Sequence of chain 1.B:
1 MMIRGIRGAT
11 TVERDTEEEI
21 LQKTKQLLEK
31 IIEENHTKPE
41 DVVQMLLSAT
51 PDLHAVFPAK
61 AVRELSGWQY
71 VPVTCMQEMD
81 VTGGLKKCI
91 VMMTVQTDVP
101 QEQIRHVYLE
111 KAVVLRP

Sequence of chain 1.C:
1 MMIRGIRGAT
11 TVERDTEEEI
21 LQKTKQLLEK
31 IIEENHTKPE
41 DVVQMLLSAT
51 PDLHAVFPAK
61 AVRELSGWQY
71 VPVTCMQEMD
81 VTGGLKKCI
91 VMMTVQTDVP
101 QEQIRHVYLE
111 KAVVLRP

Binding-site contacts:
Ligand atom C5 contacts residue ISJ1 of chain 1.J at 1.1 Å.
Ligand atom C3 contacts residue THR74 of chain 1.B at 3.4 Å.
Ligand atom O1' contacts residue ISJ1 of chain 1.J at 1.1 Å (h-bond).
Ligand atom C1 contacts residue ISJ1 of chain 1.J at 0.6 Å.
Ligand atom O4 contacts residue ISJ1 of chain 1.J at 0.7 Å (h-bond).
Ligand atom O'L contacts residue ARG7 of chain 1.C at 2.7 Å (salt-bridge).
Ligand atom O'M contacts residue ISJ1 of chain 1.J at 0.8 Å (h-bond).
Ligand atom C3 contacts residue ISJ1 of chain 1.J at 0.1 Å.
Ligand atom O4 contacts residue GLU78 of chain 1.C at 2.7 Å (salt-bridge).
Ligand atom C4 contacts residue GLU78 of chain 1.C at 3.5 Å.
Ligand atom C2' contacts residue ARG7 of chain 1.C at 3.5 Å.
Ligand atom C1' contacts residue ISJ1 of chain 1.J at 0.3 Å.
Ligand atom C7 contacts residue ALA59 of chain 1.B at 3.5 Å (hydrophobic).
Ligand atom O4 contacts residue CYS75 of chain 1.B at 2.8 Å (h-bond).
Ligand atom O1' contacts residue LEU115 of chain 1.C at 3.3 Å.
Ligand atom C7 contacts residue ARG63 of chain 1.B at 3.3 Å.
Ligand atom O'L contacts residue ISJ1 of chain 1.J at 0.3 Å (h-bond).
Ligand atom O'M contacts residue TYR108 of chain 1.C at 2.9 Å (h-bond).
Ligand atom O71 contacts residue ISJ1 of chain 1.J at 0.8 Å (h-bond).
Ligand atom C2 contacts residue ISJ1 of chain 1.J at 0.5 Å.
Ligand atom C8 contacts residue ISJ1 of chain 1.J at 1.5 Å.
Ligand atom C2' contacts residue ISJ1 of chain 1.J at 0.4 Å.
Ligand atom O72 contacts residue ARG63 of chain 1.B at 2.9 Å (salt-bridge).
Ligand atom C6 contacts residue ISJ1 of chain 1.J at 0.5 Å.
Ligand atom C4 contacts residue ISJ1 of chain 1.J at 0.2 Å.
Ligand atom C2 contacts residue VAL73 of chain 1.B at 3.6 Å (hydrophobic).
Ligand atom C6 contacts residue PHE57 of chain 1.B at 3.5 Å (hydrophobic).
Ligand atom O71 contacts residue ARG63 of chain 1.B at 2.8 Å (salt-bridge).
Ligand atom O'L contacts residue LEU115 of chain 1.C at 3.4 Å.
Ligand atom C3 contacts residue ARG7 of chain 1.C at 3.5 Å.
Ligand atom C3 contacts residue VAL73 of chain 1.B at 3.5 Å (hydrophobic).
Ligand atom O1' contacts residue CIR90 of chain 1.C at 3.3 Å (h-bond).
Ligand atom O72 contacts residue ISJ1 of chain 1.J at 0.8 Å (h-bond).
Ligand atom O71 contacts residue ALA59 of chain 1.B at 3.2 Å.
Ligand atom O4 contacts residue THR74 of chain 1.B at 3.1 Å (h-bond).
Ligand atom C5 contacts residue PHE57 of chain 1.B at 3.3 Å (hydrophobic).
Ligand atom C4 contacts residue CIR90 of chain 1.C at 3.5 Å.
Ligand atom C7 contacts residue ISJ1 of chain 1.J at 0.4 Å.
Ligand atom O'L contacts residue CIR90 of chain 1.C at 2.9 Å (h-bond).
Ligand atom O'M contacts residue ARG7 of chain 1.C at 3.2 Å (salt-bridge).

A protein and the small-molecule ligand that binds it are described below.
Small molecule (SMILES): O=C(O)C(=O)CC1(C(=O)O)C=CC(O)C=C1